Binding-site contacts:
Ligand atom O6 contacts residue GLN25 of chain 1.B at 3.9 Å.
Ligand atom C15 contacts residue ALA66 of chain 1.B at 4.0 Å (hydrophobic).
Ligand atom C54 contacts residue ILE136 of chain 1.B at 3.7 Å (hydrophobic).
Ligand atom C63 contacts residue HIS218 of chain 1.B at 3.9 Å.
Ligand atom O2 contacts residue ARG103 of chain 1.B at 3.6 Å.
Ligand atom C26 contacts residue MET104 of chain 1.B at 3.8 Å (hydrophobic).
Ligand atom S1 contacts residue GLN25 of chain 1.B at 3.5 Å (h-bond).
Ligand atom S1 contacts residue ARG106 of chain 1.B at 3.8 Å.
Ligand atom C13 contacts residue ALA66 of chain 1.B at 3.7 Å (hydrophobic).
Ligand atom O4 contacts residue ARG106 of chain 1.B at 3.8 Å.
Ligand atom O2 contacts residue CYS24 of chain 1.B at 3.8 Å.
Ligand atom C23 contacts residue MET104 of chain 1.B at 3.6 Å (hydrophobic).
Ligand atom C69 contacts residue LEU63 of chain 1.B at 4.0 Å (hydrophobic).
Ligand atom C9 contacts residue LEU26 of chain 1.B at 3.9 Å (hydrophobic).
Ligand atom O3 contacts residue ARG106 of chain 1.B at 2.8 Å (salt-bridge).
Ligand atom C13 contacts residue HIS62 of chain 1.B at 4.0 Å.
Ligand atom C1 contacts residue MET104 of chain 1.B at 3.8 Å (hydrophobic).
Ligand atom C69 contacts residue CYS59 of chain 1.B at 3.4 Å (hydrophobic).
Ligand atom C15 contacts residue HIS62 of chain 1.B at 3.5 Å.
Ligand atom C9 contacts residue GLN25 of chain 1.B at 3.8 Å.
Ligand atom C32 contacts residue LEU63 of chain 1.B at 4.0 Å (hydrophobic).
Ligand atom C4 contacts residue ARG103 of chain 1.B at 4.0 Å.
Ligand atom C50 contacts residue ILE139 of chain 1.B at 3.9 Å (hydrophobic).
Ligand atom O4 contacts residue ARG103 of chain 1.B at 3.5 Å.
Ligand atom S1 contacts residue LEU26 of chain 1.B at 3.9 Å.
Ligand atom C35 contacts residue CYS59 of chain 1.B at 4.0 Å (hydrophobic).
Ligand atom O3 contacts residue CYS24 of chain 1.B at 3.8 Å.
Ligand atom C60 contacts residue ILE136 of chain 1.B at 3.9 Å (hydrophobic).
Ligand atom C13 contacts residue GLN25 of chain 1.B at 4.0 Å.
Ligand atom C32 contacts residue HIS62 of chain 1.B at 3.8 Å.
Ligand atom C40 contacts residue PHE117 of chain 1.B at 3.9 Å (hydrophobic).
Ligand atom C32 contacts residue CYS59 of chain 1.B at 3.9 Å (hydrophobic).
Ligand atom C65 contacts residue LEU130 of chain 1.B at 3.7 Å (hydrophobic).
Ligand atom C44 contacts residue ALA107 of chain 1.B at 3.8 Å (hydrophobic).
Ligand atom C65 contacts residue TRP56 of chain 1.B at 3.6 Å (hydrophobic).
Ligand atom O3 contacts residue LEU26 of chain 1.B at 3.0 Å (h-bond).
Ligand atom O3 contacts residue GLN25 of chain 1.B at 3.2 Å (h-bond).
Ligand atom O2 contacts residue GLN25 of chain 1.B at 2.9 Å (h-bond).
Ligand atom O6 contacts residue LEU26 of chain 1.B at 3.8 Å.
Ligand atom C44 contacts residue PHE116 of chain 1.B at 3.6 Å (hydrophobic).

This protein binds this small molecule.
Small molecule (SMILES): CC(C)CCC[C@@H](C)[C@H]1CC[C@H]2[C@@H]3CC=C4C[C@@H](OS(=O)(=O)O)CC[C@]4(C)[C@H]3CC[C@]12C

Sequence of chain 1.B:
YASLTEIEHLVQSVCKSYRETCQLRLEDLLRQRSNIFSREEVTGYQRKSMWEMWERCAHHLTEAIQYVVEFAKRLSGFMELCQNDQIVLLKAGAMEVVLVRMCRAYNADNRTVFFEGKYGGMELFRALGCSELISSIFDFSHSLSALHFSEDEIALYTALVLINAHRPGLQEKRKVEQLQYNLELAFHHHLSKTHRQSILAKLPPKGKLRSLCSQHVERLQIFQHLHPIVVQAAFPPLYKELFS